Sequence of chain 2.A:
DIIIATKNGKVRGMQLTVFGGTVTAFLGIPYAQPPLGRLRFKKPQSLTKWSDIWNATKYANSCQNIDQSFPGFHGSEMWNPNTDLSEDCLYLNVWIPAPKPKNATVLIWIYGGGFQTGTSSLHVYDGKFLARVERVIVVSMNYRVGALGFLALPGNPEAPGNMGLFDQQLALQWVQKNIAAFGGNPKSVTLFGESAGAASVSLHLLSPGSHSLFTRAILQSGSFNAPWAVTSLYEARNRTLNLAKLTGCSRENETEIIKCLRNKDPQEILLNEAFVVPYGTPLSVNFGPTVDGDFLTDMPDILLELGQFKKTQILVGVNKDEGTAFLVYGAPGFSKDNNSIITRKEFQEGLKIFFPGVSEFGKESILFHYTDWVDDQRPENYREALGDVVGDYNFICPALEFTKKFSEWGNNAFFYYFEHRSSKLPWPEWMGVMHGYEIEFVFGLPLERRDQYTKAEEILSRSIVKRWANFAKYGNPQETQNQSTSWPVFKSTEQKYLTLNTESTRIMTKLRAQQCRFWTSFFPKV

Binding-site contacts:
Ligand atom O5 contacts residue SER338 of chain 2.A at 4.2 Å.
Ligand atom O7 contacts residue PRO335 of chain 2.A at 3.4 Å.
Ligand atom C3 contacts residue GLY336 of chain 2.A at 4.2 Å.
Ligand atom C8 contacts residue PHE337 of chain 2.A at 4.4 Å (hydrophobic).
Ligand atom C7 contacts residue GLY336 of chain 2.A at 3.8 Å.
Ligand atom O7 contacts residue ILE344 of chain 2.A at 4.3 Å.
Ligand atom C1 contacts residue GLY336 of chain 2.A at 4.4 Å.
Ligand atom O5 contacts residue ASN341 of chain 2.A at 2.4 Å (h-bond).
Ligand atom C5 contacts residue PHE337 of chain 2.A at 4.2 Å (hydrophobic).
Ligand atom O7 contacts residue ASN342 of chain 2.A at 3.8 Å.
Ligand atom C7 contacts residue PRO335 of chain 2.A at 4.5 Å (hydrophobic).
Ligand atom N2 contacts residue GLY336 of chain 2.A at 4.3 Å.
Ligand atom C5 contacts residue ASN341 of chain 2.A at 3.6 Å.
Ligand atom C5 contacts residue GLY336 of chain 2.A at 4.5 Å.
Ligand atom O7 contacts residue GLY336 of chain 2.A at 2.9 Å (h-bond).
Ligand atom O4 contacts residue GLY336 of chain 2.A at 4.1 Å.
Ligand atom C6 contacts residue SER338 of chain 2.A at 3.9 Å.
Ligand atom O5 contacts residue SER338 of chain 2.A at 3.4 Å.
Ligand atom C6 contacts residue ASP340 of chain 2.A at 4.1 Å.
Ligand atom C2 contacts residue ASN341 of chain 2.A at 2.4 Å.
Ligand atom N2 contacts residue ASN341 of chain 2.A at 2.8 Å (h-bond).
Ligand atom C6 contacts residue PHE337 of chain 2.A at 4.0 Å (hydrophobic).
Ligand atom C5 contacts residue SER338 of chain 2.A at 3.8 Å.
Ligand atom C1 contacts residue SER338 of chain 2.A at 3.7 Å.
Ligand atom C6 contacts residue ASN341 of chain 2.A at 4.2 Å.
Ligand atom C6 contacts residue SER338 of chain 2.A at 3.9 Å.
Ligand atom C5 contacts residue ASN341 of chain 2.A at 4.4 Å.
Ligand atom C1 contacts residue ASN341 of chain 2.A at 1.4 Å.
Ligand atom O7 contacts residue ASN341 of chain 2.A at 4.1 Å.
Ligand atom O7 contacts residue SER343 of chain 2.A at 4.5 Å.
Ligand atom C4 contacts residue ASN341 of chain 2.A at 4.2 Å.
Ligand atom C3 contacts residue ASN341 of chain 2.A at 3.8 Å.
Ligand atom C7 contacts residue ASN341 of chain 2.A at 3.2 Å.
Ligand atom C8 contacts residue ASN341 of chain 2.A at 3.4 Å.

The small molecule below binds the protein below.
Small molecule (SMILES): CC(=O)N[C@H]1[C@H](O[C@H]2[C@H](O)[C@@H](NC(C)=O)CO[C@@H]2CO[C@H]2O[C@@H](C)[C@@H](O)[C@@H](O)[C@@H]2O)O[C@H](CO)[C@@H](O)[C@@H]1O